Sequence of chain 1.E:
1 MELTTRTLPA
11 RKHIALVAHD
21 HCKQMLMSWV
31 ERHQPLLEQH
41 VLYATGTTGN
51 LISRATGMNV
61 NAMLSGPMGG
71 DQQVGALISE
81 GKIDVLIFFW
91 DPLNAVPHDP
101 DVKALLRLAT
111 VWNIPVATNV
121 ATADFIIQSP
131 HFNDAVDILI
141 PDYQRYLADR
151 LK

Binding-site contacts:
Ligand atom O2P contacts residue THR48 of chain 1.E at 2.7 Å (h-bond).
Ligand atom O3P contacts residue GLY66 of chain 1.E at 3.4 Å (h-bond).
Ligand atom O4P contacts residue LYS23 of chain 1.E at 2.7 Å (salt-bridge).
Ligand atom P contacts residue THR48 of chain 1.E at 4.0 Å.
Ligand atom O3P contacts residue ARG150 of chain 1.B at 3.8 Å.
Ligand atom O1P contacts residue GLY66 of chain 1.E at 3.0 Å (h-bond).
Ligand atom O2P contacts residue THR45 of chain 1.E at 2.6 Å (h-bond).
Ligand atom O2 contacts residue HIS98 of chain 1.E at 3.9 Å.
Ligand atom C2 contacts residue GLY66 of chain 1.E at 4.0 Å.
Ligand atom P contacts residue THR45 of chain 1.E at 3.5 Å.
Ligand atom O1 contacts residue HIS19 of chain 1.E at 3.6 Å.
Ligand atom O4P contacts residue ARG150 of chain 1.B at 2.8 Å (salt-bridge).
Ligand atom P contacts residue SER65 of chain 1.E at 3.9 Å.
Ligand atom O4P contacts residue THR47 of chain 1.E at 3.5 Å (h-bond).
Ligand atom O1 contacts residue HIS98 of chain 1.E at 2.9 Å (h-bond).
Ligand atom C2 contacts residue ALA18 of chain 1.E at 3.6 Å (hydrophobic).
Ligand atom P contacts residue GLY66 of chain 1.E at 3.9 Å.
Ligand atom C1 contacts residue HIS98 of chain 1.E at 3.8 Å.
Ligand atom O1 contacts residue PRO67 of chain 1.E at 3.8 Å.
Ligand atom O3P contacts residue THR47 of chain 1.E at 2.7 Å (h-bond).
Ligand atom C2 contacts residue THR45 of chain 1.E at 3.3 Å.
Ligand atom O1P contacts residue THR45 of chain 1.E at 3.3 Å (h-bond).
Ligand atom O2 contacts residue HIS19 of chain 1.E at 3.9 Å.
Ligand atom O2 contacts residue ASP71 of chain 1.E at 2.8 Å (salt-bridge).
Ligand atom C1 contacts residue GLY66 of chain 1.E at 3.7 Å.
Ligand atom P contacts residue ARG150 of chain 1.B at 3.9 Å.
Ligand atom C1 contacts residue HIS19 of chain 1.E at 3.9 Å.
Ligand atom P contacts residue THR47 of chain 1.E at 3.5 Å.
Ligand atom O4P contacts residue ASP20 of chain 1.E at 3.9 Å.
Ligand atom O3P contacts residue SER65 of chain 1.E at 2.7 Å (h-bond).
Ligand atom O3P contacts residue GLY46 of chain 1.E at 4.0 Å.
Ligand atom O2P contacts residue THR47 of chain 1.E at 3.6 Å.
Ligand atom C1 contacts residue ASP71 of chain 1.E at 3.8 Å.
Ligand atom O2P contacts residue LYS23 of chain 1.E at 3.9 Å.
Ligand atom O2 contacts residue GLY66 of chain 1.E at 3.9 Å.
Ligand atom O2 contacts residue VAL17 of chain 1.E at 3.4 Å.
Ligand atom C2 contacts residue VAL17 of chain 1.E at 3.8 Å (hydrophobic).
Ligand atom P contacts residue LYS23 of chain 1.E at 3.8 Å.
Ligand atom O4P contacts residue ALA18 of chain 1.E at 3.9 Å.
Ligand atom O1 contacts residue GLY66 of chain 1.E at 3.8 Å.

Sequence of chain 1.B:
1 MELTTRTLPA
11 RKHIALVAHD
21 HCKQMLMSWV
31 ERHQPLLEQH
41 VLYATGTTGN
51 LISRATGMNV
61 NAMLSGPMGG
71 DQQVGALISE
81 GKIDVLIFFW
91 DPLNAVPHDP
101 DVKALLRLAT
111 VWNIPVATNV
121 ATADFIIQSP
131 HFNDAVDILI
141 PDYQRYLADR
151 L

The protein below binds the small molecule below.
Small molecule (SMILES): O=C(O)COP(=O)(O)O